Binding-site contacts:
Ligand atom O3' contacts residue PRO45 of chain 1.L at 3.9 Å.
Ligand atom OP1 contacts residue MG1 of chain 1.EH at 4.0 Å.
Ligand atom OP1 contacts residue MG1 of chain 1.EH at 2.5 Å.
Ligand atom O5' contacts residue MG1 of chain 1.EH at 3.8 Å.
Ligand atom C4' contacts residue MG1 of chain 1.QD at 3.9 Å.
Ligand atom P contacts residue LYS44 of chain 1.L at 4.2 Å.
Ligand atom OP2 contacts residue MG1 of chain 1.EH at 3.2 Å.
Ligand atom O2' contacts residue PRO45 of chain 1.L at 4.2 Å.
Ligand atom P contacts residue MG1 of chain 1.EH at 4.0 Å.
Ligand atom O3' contacts residue MG1 of chain 1.EH at 4.5 Å.
Ligand atom C3' contacts residue MG1 of chain 1.EH at 4.2 Å.
Ligand atom C4' contacts residue PRO45 of chain 1.L at 4.3 Å (hydrophobic).
Ligand atom C5' contacts residue LYS44 of chain 1.L at 4.4 Å.
Ligand atom C1' contacts residue MG1 of chain 1.QD at 3.7 Å.
Ligand atom O2' contacts residue MG1 of chain 1.ID at 3.8 Å.
Ligand atom O4' contacts residue MG1 of chain 1.QD at 3.8 Å.
Ligand atom O2' contacts residue MG1 of chain 1.QD at 2.7 Å.
Ligand atom P contacts residue MG1 of chain 1.EH at 3.7 Å.
Ligand atom C2' contacts residue MG1 of chain 1.QD at 3.8 Å.
Ligand atom O3' contacts residue LYS44 of chain 1.L at 3.8 Å.
Ligand atom C3' contacts residue MG1 of chain 1.QD at 4.4 Å.
Ligand atom OP1 contacts residue LYS44 of chain 1.L at 3.3 Å.

Sequence of chain 1.L:
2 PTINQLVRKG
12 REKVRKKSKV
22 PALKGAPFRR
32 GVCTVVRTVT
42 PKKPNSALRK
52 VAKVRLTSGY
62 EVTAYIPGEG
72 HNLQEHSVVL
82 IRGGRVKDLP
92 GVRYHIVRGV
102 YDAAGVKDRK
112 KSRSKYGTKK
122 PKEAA

The small molecule below binds the protein below.
Small molecule (SMILES): Nc1ccn([C@@H]2O[C@H](CO[P](=O)(O)O[C@H]3[C@@H](O)[C@H](n4cnc5c(N)ncnc54)O[C@@H]3CO[P](=O)(O)O[C@H]3[C@@H](O)[C@H](n4cnc5c(=O)nc(N)[nH]c54)O[C@@H]3CO[P](=O)(O)O[C@H]3[C@@H](O)[C@H](n4ccc(=O)[nH]c4=O)O[C@@H]3CO[P](=O)(O)O[C@H]3[C@@H](O)[C@H](n4cnc5c(N)ncnc54)O[C@@H]3CO[P](=O)(O)O[C@H]3[C@@H](O)[C@H](n4cnc5c(N)ncnc54)O[C@@H]3COP(=O)=O)[C@@H](O[P](=O)(O)OC[C@H]3O[C@@H](n4ccc(N)nc4=O)[C@H](O)[C@@H]3O[P](=O)(O)OC[C@H]3O[C@@H](n4ccc(=O)[nH]c4=O)[C@H](O)[C@@H]3OP(=O)(O)O)[C@H]2O)c(=O)n1